Binding-site contacts:
Ligand atom NH1 contacts residue ASP240 of chain 1.A at 2.9 Å (salt-bridge).
Ligand atom CE1 contacts residue ILE241 of chain 1.A at 3.6 Å (hydrophobic).
Ligand atom CA contacts residue ASP240 of chain 1.A at 3.5 Å.
Ligand atom CD contacts residue ARG257 of chain 1.A at 3.6 Å.
Ligand atom O contacts residue GLU172 of chain 1.A at 3.3 Å (salt-bridge).
Ligand atom CD2 contacts residue VAL207 of chain 1.A at 3.6 Å (hydrophobic).
Ligand atom NH1 contacts residue ASP235 of chain 1.A at 3.0 Å (salt-bridge).
Ligand atom NE2 contacts residue GLU244 of chain 1.A at 2.7 Å (salt-bridge).
Ligand atom CB contacts residue ASP240 of chain 1.A at 3.6 Å.
Ligand atom N contacts residue GLU172 of chain 1.A at 3.0 Å (salt-bridge).
Ligand atom CG contacts residue VAL207 of chain 1.A at 3.6 Å (hydrophobic).
Ligand atom CD contacts residue GLY239 of chain 1.A at 3.5 Å.
Ligand atom OG contacts residue THR205 of chain 1.A at 3.4 Å (h-bond).
Ligand atom CZ contacts residue ASP129 of chain 1.A at 3.6 Å.
Ligand atom NH2 contacts residue ASP171 of chain 1.A at 2.9 Å (salt-bridge).
Ligand atom N contacts residue PHE131 of chain 1.A at 3.5 Å.
Ligand atom CB contacts residue ASP168 of chain 1.A at 3.2 Å.
Ligand atom C contacts residue ASP203 of chain 1.A at 3.5 Å.
Ligand atom OG contacts residue LYS170 of chain 1.A at 3.4 Å (salt-bridge).
Ligand atom NH2 contacts residue PHE131 of chain 1.A at 3.1 Å (h-bond).
Ligand atom NH2 contacts residue ASP129 of chain 1.A at 2.7 Å (salt-bridge).
Ligand atom C contacts residue ASP203 of chain 1.A at 3.5 Å.
Ligand atom N contacts residue ASP203 of chain 1.A at 3.5 Å (salt-bridge).
Ligand atom NE contacts residue THR135 of chain 1.A at 3.0 Å (h-bond).
Ligand atom CB contacts residue GLU172 of chain 1.A at 3.4 Å.
Ligand atom NH1 contacts residue GLY239 of chain 1.A at 3.5 Å (h-bond).
Ligand atom CA contacts residue GLY204 of chain 1.A at 3.7 Å.
Ligand atom OG contacts residue ASP168 of chain 1.A at 2.7 Å (salt-bridge).
Ligand atom NH2 contacts residue ILE134 of chain 1.A at 3.6 Å.
Ligand atom CG contacts residue GLU172 of chain 1.A at 3.4 Å.
Ligand atom NH2 contacts residue ASP132 of chain 1.A at 3.1 Å (salt-bridge).
Ligand atom CD contacts residue GLU172 of chain 1.A at 3.5 Å.
Ligand atom O contacts residue LYS170 of chain 1.A at 2.6 Å (salt-bridge).
Ligand atom CD2 contacts residue GLU244 of chain 1.A at 3.6 Å.
Ligand atom NH1 contacts residue GLU172 of chain 1.A at 3.0 Å (salt-bridge).
Ligand atom CZ contacts residue PHE131 of chain 1.A at 3.6 Å (hydrophobic).
Ligand atom O contacts residue PHE131 of chain 1.A at 3.5 Å.
Ligand atom C contacts residue PHE131 of chain 1.A at 3.5 Å (hydrophobic).
Ligand atom CB contacts residue THR205 of chain 1.A at 3.6 Å.
Ligand atom CG contacts residue PHE131 of chain 1.A at 3.5 Å (hydrophobic).

The small molecule below binds the protein below.
Small molecule (SMILES): CC[C@H](NC(=O)[C@@H](N)CCCN=C(N)N)C(=O)N[C@@H](CCCN=C(N)N)C(=O)N[C@@H](CCCN=C(N)N)C(=O)N[C@@H](CCCN=C(N)N)C(=O)N[C@@H](Cc1cnc[nH]1)C(=O)N1CCC[C@H]1C(=O)N[C@@H](CO)C(=O)NCC=O

Sequence of chain 1.A:
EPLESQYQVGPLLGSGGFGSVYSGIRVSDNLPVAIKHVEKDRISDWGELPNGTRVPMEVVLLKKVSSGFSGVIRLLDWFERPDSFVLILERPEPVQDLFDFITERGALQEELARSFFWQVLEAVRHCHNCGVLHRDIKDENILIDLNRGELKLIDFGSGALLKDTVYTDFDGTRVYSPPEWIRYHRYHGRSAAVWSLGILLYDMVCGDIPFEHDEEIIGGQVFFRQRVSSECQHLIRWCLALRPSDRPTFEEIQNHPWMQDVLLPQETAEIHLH